The protein below binds the small molecule below.
Small molecule (SMILES): O=C(O)CCC[C@@H]1SC[C@@H]2NC(=O)N[C@@H]21

Sequence of chain 4.B:
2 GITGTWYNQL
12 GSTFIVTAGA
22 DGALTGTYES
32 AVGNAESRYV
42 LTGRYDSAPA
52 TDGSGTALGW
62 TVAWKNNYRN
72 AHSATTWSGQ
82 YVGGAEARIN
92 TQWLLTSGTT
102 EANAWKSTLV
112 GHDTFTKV

Sequence of chain 2.A:
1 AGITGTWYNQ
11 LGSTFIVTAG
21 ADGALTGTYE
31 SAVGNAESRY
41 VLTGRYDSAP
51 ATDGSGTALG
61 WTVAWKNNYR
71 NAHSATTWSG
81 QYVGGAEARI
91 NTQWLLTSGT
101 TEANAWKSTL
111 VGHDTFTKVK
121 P

Binding-site contacts:
Ligand atom C12 contacts residue SER31 of chain 2.A at 3.3 Å.
Ligand atom N2 contacts residue ASN9 of chain 2.A at 4.0 Å.
Ligand atom O11 contacts residue LEU11 of chain 2.A at 4.0 Å.
Ligand atom N5 contacts residue VAL33 of chain 2.A at 3.8 Å.
Ligand atom C4 contacts residue TRP106 of chain 4.B at 3.9 Å (hydrophobic).
Ligand atom O11 contacts residue ASP114 of chain 2.A at 3.8 Å.
Ligand atom S7 contacts residue THR76 of chain 2.A at 3.5 Å (h-bond).
Ligand atom C12 contacts residue VAL33 of chain 2.A at 3.9 Å (hydrophobic).
Ligand atom C3 contacts residue TRP94 of chain 2.A at 3.9 Å (hydrophobic).
Ligand atom N2 contacts residue LEU11 of chain 2.A at 3.7 Å.
Ligand atom N2 contacts residue TYR29 of chain 2.A at 3.8 Å.
Ligand atom N5 contacts residue SER31 of chain 2.A at 3.0 Å (h-bond).
Ligand atom C13 contacts residue LEU96 of chain 2.A at 3.9 Å (hydrophobic).
Ligand atom N5 contacts residue LEU11 of chain 2.A at 4.0 Å.
Ligand atom C15 contacts residue ASN35 of chain 2.A at 3.8 Å.
Ligand atom S7 contacts residue TRP78 of chain 2.A at 3.9 Å.
Ligand atom S7 contacts residue TRP65 of chain 2.A at 3.7 Å.
Ligand atom O11 contacts residue ASN9 of chain 2.A at 3.0 Å (h-bond).
Ligand atom N2 contacts residue ASP114 of chain 2.A at 2.9 Å (salt-bridge).
Ligand atom O11 contacts residue TYR29 of chain 2.A at 2.6 Å (h-bond).
Ligand atom C1 contacts residue SER13 of chain 2.A at 3.6 Å.
Ligand atom O17 contacts residue ASN35 of chain 2.A at 3.0 Å (h-bond).
Ligand atom O11 contacts residue SER13 of chain 2.A at 2.7 Å (h-bond).
Ligand atom C13 contacts residue TRP106 of chain 4.B at 4.0 Å (hydrophobic).
Ligand atom C12 contacts residue TRP65 of chain 2.A at 3.8 Å (hydrophobic).
Ligand atom C1 contacts residue ASN9 of chain 2.A at 3.8 Å.
Ligand atom C4 contacts residue VAL33 of chain 2.A at 3.8 Å (hydrophobic).
Ligand atom C1 contacts residue ASP114 of chain 2.A at 3.8 Å.
Ligand atom C3 contacts residue ASP114 of chain 2.A at 3.9 Å.
Ligand atom C1 contacts residue SER31 of chain 2.A at 3.9 Å.
Ligand atom C4 contacts residue SER31 of chain 2.A at 3.9 Å.
Ligand atom N5 contacts residue SER13 of chain 2.A at 4.0 Å.
Ligand atom C6 contacts residue TRP106 of chain 4.B at 3.6 Å (hydrophobic).
Ligand atom O16 contacts residue SER74 of chain 2.A at 3.1 Å (h-bond).
Ligand atom C1 contacts residue TYR29 of chain 2.A at 3.4 Å (hydrophobic).
Ligand atom O16 contacts residue ALA72 of chain 2.A at 3.9 Å.
Ligand atom C1 contacts residue LEU11 of chain 2.A at 3.7 Å (hydrophobic).
Ligand atom O16 contacts residue TRP65 of chain 2.A at 3.3 Å.
Ligand atom C8 contacts residue TRP94 of chain 2.A at 3.3 Å (hydrophobic).
Ligand atom O17 contacts residue GLY34 of chain 2.A at 3.8 Å.